Sequence of chain 1.B:
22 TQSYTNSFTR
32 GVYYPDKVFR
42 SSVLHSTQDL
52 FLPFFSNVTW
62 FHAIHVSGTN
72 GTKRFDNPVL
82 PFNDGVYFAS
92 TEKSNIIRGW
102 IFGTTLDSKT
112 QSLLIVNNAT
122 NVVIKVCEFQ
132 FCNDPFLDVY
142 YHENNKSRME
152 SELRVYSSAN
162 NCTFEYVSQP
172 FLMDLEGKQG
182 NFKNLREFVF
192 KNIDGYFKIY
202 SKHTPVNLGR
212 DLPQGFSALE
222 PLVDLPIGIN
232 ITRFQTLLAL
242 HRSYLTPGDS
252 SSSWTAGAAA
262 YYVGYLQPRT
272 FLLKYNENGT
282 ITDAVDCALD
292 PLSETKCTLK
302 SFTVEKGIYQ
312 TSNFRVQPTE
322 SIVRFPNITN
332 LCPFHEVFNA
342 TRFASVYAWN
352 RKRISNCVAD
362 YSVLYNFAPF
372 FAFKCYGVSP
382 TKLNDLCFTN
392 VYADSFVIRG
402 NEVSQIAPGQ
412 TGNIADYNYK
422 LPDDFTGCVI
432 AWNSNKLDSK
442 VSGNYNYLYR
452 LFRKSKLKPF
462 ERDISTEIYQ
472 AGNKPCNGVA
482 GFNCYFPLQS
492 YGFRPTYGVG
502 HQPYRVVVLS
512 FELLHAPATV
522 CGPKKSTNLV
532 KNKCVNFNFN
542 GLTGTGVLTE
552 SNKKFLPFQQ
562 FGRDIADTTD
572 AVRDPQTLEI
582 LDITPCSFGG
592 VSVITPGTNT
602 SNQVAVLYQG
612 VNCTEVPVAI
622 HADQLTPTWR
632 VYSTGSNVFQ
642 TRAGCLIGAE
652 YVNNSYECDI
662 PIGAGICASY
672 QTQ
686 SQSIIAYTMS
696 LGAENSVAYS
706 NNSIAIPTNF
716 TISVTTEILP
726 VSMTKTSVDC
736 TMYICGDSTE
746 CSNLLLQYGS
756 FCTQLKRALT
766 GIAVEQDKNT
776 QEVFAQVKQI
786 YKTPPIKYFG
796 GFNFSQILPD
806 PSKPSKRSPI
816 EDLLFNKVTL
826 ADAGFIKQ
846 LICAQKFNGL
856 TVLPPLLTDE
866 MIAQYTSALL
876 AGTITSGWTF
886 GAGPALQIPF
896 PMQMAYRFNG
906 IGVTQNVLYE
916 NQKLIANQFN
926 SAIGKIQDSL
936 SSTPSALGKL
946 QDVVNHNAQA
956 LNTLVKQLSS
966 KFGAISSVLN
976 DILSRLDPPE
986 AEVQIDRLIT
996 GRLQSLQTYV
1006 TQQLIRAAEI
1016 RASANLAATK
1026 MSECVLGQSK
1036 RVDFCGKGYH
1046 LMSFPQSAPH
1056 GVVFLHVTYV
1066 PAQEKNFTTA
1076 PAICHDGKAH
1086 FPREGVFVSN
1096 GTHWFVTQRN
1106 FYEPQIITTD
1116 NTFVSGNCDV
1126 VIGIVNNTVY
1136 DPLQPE

Binding-site contacts:
Ligand atom C8 contacts residue ASN613 of chain 1.B at 4.4 Å.
Ligand atom C5 contacts residue ASN613 of chain 1.B at 3.7 Å.
Ligand atom C1 contacts residue ASN613 of chain 1.B at 1.4 Å.
Ligand atom N2 contacts residue ASN613 of chain 1.B at 2.9 Å (h-bond).
Ligand atom C5 contacts residue THR615 of chain 1.B at 4.3 Å.
Ligand atom C7 contacts residue ASN613 of chain 1.B at 3.3 Å.
Ligand atom C2 contacts residue ASN613 of chain 1.B at 2.5 Å.
Ligand atom C3 contacts residue ASN613 of chain 1.B at 3.8 Å.
Ligand atom O7 contacts residue ASN613 of chain 1.B at 3.4 Å (h-bond).
Ligand atom C4 contacts residue ASN613 of chain 1.B at 4.2 Å.
Ligand atom O5 contacts residue THR615 of chain 1.B at 3.9 Å.
Ligand atom C8 contacts residue ILE831 of chain 1.C at 3.7 Å (hydrophobic).
Ligand atom O5 contacts residue ASN613 of chain 1.B at 2.4 Å (h-bond).
Ligand atom C6 contacts residue THR615 of chain 1.B at 3.6 Å.
Ligand atom O7 contacts residue GLN833 of chain 1.C at 3.9 Å.

Sequence of chain 1.C:
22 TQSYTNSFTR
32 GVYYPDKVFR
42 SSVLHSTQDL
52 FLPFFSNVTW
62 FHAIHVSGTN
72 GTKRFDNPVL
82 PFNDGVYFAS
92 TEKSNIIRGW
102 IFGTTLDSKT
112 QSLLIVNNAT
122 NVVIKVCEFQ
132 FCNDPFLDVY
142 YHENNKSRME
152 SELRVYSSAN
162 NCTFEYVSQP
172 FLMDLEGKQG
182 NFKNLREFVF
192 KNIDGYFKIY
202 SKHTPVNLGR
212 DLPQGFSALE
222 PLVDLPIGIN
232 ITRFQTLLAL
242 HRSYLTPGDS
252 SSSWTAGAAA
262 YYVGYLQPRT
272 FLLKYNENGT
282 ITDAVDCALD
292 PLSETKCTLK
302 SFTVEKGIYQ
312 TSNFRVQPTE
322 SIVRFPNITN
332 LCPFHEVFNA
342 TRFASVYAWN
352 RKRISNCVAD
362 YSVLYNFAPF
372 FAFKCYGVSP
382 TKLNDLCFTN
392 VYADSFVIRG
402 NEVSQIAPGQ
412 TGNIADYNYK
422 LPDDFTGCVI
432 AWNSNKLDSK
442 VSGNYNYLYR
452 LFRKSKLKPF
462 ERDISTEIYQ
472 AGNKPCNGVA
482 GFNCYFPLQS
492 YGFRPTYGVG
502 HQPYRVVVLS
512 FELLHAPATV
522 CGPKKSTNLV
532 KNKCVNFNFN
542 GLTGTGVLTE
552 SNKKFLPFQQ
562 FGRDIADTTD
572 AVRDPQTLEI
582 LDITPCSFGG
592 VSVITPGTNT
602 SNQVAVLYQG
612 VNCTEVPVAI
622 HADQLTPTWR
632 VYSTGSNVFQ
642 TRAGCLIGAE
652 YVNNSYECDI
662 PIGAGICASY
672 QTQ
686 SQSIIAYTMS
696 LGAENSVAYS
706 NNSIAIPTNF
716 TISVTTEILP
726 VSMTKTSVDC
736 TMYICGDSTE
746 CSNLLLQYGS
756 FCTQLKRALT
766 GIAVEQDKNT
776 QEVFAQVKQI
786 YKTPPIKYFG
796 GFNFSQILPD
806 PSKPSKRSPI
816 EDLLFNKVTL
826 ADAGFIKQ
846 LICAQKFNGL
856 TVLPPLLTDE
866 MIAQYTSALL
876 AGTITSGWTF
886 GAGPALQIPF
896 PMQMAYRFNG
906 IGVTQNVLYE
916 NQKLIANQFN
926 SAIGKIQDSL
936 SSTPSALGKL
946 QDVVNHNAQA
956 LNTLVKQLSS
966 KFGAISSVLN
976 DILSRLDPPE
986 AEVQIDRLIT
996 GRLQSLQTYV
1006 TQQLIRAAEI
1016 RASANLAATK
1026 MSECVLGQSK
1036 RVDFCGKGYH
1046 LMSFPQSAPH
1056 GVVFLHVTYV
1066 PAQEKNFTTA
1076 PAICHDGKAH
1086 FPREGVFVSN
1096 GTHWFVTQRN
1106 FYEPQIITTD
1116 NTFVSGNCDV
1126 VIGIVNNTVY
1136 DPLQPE

This protein binds this small molecule.
Small molecule (SMILES): CC(=O)N[C@@H]1[C@@H](O)[C@H](O)[C@@H](CO)O[C@H]1O